Binding-site contacts:
Ligand atom SG contacts residue GLU187 of chain 2.A at 3.5 Å (salt-bridge).
Ligand atom CA contacts residue LYS54 of chain 2.A at 3.7 Å.
Ligand atom C contacts residue LYS127 of chain 2.A at 3.3 Å.
Ligand atom C contacts residue ASN180 of chain 2.A at 3.6 Å.
Ligand atom O3P contacts residue TYR135 of chain 2.A at 2.5 Å (h-bond).
Ligand atom O contacts residue ASN180 of chain 2.A at 2.8 Å (h-bond).
Ligand atom O3P contacts residue LYS54 of chain 2.A at 3.5 Å (salt-bridge).
Ligand atom O contacts residue LYS127 of chain 2.A at 3.4 Å (salt-bridge).
Ligand atom N contacts residue LYS54 of chain 2.A at 3.6 Å.
Ligand atom OXT contacts residue LYS127 of chain 2.A at 3.2 Å (salt-bridge).
Ligand atom P contacts residue ARG61 of chain 2.A at 3.7 Å.
Ligand atom O2P contacts residue ARG61 of chain 2.A at 2.8 Å (salt-bridge).
Ligand atom CG1 contacts residue LEU227 of chain 2.A at 3.5 Å (hydrophobic).
Ligand atom O contacts residue LYS127 of chain 2.A at 2.9 Å (salt-bridge).
Ligand atom O contacts residue SER50 of chain 2.A at 3.0 Å (h-bond).
Ligand atom CB contacts residue LEU234 of chain 2.A at 3.6 Å (hydrophobic).
Ligand atom NH1 contacts residue ARG65 of chain 2.A at 3.3 Å (salt-bridge).
Ligand atom CA contacts residue LEU179 of chain 2.A at 3.8 Å (hydrophobic).
Ligand atom O contacts residue LEU234 of chain 2.A at 3.6 Å.
Ligand atom O3P contacts residue ARG134 of chain 2.A at 2.8 Å (salt-bridge).
Ligand atom O contacts residue VAL183 of chain 2.A at 3.4 Å.
Ligand atom N contacts residue ASN231 of chain 2.A at 2.9 Å (h-bond).
Ligand atom O contacts residue LEU179 of chain 2.A at 3.6 Å.
Ligand atom CB contacts residue LYS54 of chain 2.A at 3.4 Å.
Ligand atom O2P contacts residue LYS54 of chain 2.A at 2.6 Å (salt-bridge).
Ligand atom NH2 contacts residue ARG61 of chain 2.A at 3.4 Å (salt-bridge).
Ligand atom CB contacts residue ASN180 of chain 2.A at 3.3 Å.
Ligand atom CA contacts residue ASN180 of chain 2.A at 3.3 Å.
Ligand atom O contacts residue ASN231 of chain 2.A at 3.1 Å (h-bond).
Ligand atom C contacts residue ASN231 of chain 2.A at 3.7 Å.
Ligand atom O1P contacts residue ARG61 of chain 2.A at 3.0 Å (salt-bridge).
Ligand atom OG contacts residue SER50 of chain 2.A at 3.2 Å (h-bond).
Ligand atom O1P contacts residue ARG134 of chain 2.A at 2.7 Å (salt-bridge).
Ligand atom SG contacts residue TRP235 of chain 2.A at 3.4 Å (h-bond).
Ligand atom CG2 contacts residue GLY176 of chain 2.A at 3.5 Å.
Ligand atom P contacts residue LYS54 of chain 2.A at 3.5 Å.
Ligand atom N contacts residue ASN180 of chain 2.A at 3.0 Å (h-bond).
Ligand atom P contacts residue ARG134 of chain 2.A at 3.7 Å.
Ligand atom CA contacts residue ASN231 of chain 2.A at 3.6 Å.
Ligand atom CB contacts residue SER50 of chain 2.A at 3.4 Å.

Sequence of chain 2.A:
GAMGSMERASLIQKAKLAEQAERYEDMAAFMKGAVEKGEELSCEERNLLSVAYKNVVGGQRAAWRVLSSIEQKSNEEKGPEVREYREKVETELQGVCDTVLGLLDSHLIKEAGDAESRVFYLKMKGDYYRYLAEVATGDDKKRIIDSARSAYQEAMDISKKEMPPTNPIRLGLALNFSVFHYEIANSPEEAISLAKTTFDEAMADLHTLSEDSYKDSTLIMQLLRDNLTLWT

The protein below binds the small molecule below.
Small molecule (SMILES): CC[C@H](C)[C@H](N)C(=O)N[C@@H](CCCN=C(N)N)C(=O)N[C@@H](CS)C(=O)N[C@@H](CO)C(=O)N[C@@H](COP(=O)(O)O)C(=O)N[C@H](C(=O)N[C@@H](CO)C(=O)O)C(C)C